Binding-site contacts:
Ligand atom O1B contacts residue ARG53 of chain 1.A at 3.0 Å (salt-bridge).
Ligand atom C2 contacts residue SER293 of chain 1.A at 3.4 Å.
Ligand atom N1 contacts residue LYS289 of chain 1.A at 3.7 Å.
Ligand atom C4 contacts residue GLY357 of chain 1.A at 3.7 Å.
Ligand atom O2B contacts residue ARG360 of chain 1.A at 2.9 Å (salt-bridge).
Ligand atom C6 contacts residue GLY357 of chain 1.A at 3.3 Å.
Ligand atom N1 contacts residue GLY357 of chain 1.A at 3.6 Å (h-bond).
Ligand atom N3 contacts residue ARG290 of chain 1.A at 3.7 Å.
Ligand atom O2G contacts residue ARG53 of chain 1.A at 3.2 Å (salt-bridge).
Ligand atom O3' contacts residue SER294 of chain 1.A at 4.0 Å.
Ligand atom C4 contacts residue SER293 of chain 1.A at 3.9 Å.
Ligand atom C4 contacts residue ARG290 of chain 1.A at 3.6 Å.
Ligand atom N6 contacts residue SER358 of chain 1.A at 3.4 Å (h-bond).
Ligand atom O1A contacts residue ARG360 of chain 1.A at 3.1 Å (salt-bridge).
Ligand atom N7 contacts residue GLY357 of chain 1.A at 3.8 Å.
Ligand atom C2 contacts residue ILE361 of chain 1.A at 3.8 Å (hydrophobic).
Ligand atom C5 contacts residue GLY357 of chain 1.A at 3.4 Å.
Ligand atom PB contacts residue ARG53 of chain 1.A at 3.9 Å.
Ligand atom O3A contacts residue ARG53 of chain 1.A at 3.8 Å.
Ligand atom C1' contacts residue ARG290 of chain 1.A at 3.7 Å.
Ligand atom O3' contacts residue SER293 of chain 1.A at 3.9 Å.
Ligand atom C2' contacts residue ARG360 of chain 1.A at 3.2 Å.
Ligand atom C5 contacts residue ARG290 of chain 1.A at 3.8 Å.
Ligand atom O1B contacts residue ASN382 of chain 1.A at 3.5 Å (h-bond).
Ligand atom N9 contacts residue ARG290 of chain 1.A at 3.9 Å.
Ligand atom O1A contacts residue ASN382 of chain 1.A at 2.9 Å (h-bond).
Ligand atom PA contacts residue ARG360 of chain 1.A at 3.9 Å.
Ligand atom C3' contacts residue ARG360 of chain 1.A at 3.4 Å.
Ligand atom O5' contacts residue ARG360 of chain 1.A at 3.5 Å (salt-bridge).
Ligand atom O3' contacts residue ARG290 of chain 1.A at 3.9 Å.
Ligand atom N7 contacts residue ARG290 of chain 1.A at 3.9 Å.
Ligand atom N3 contacts residue SER293 of chain 1.A at 2.9 Å (h-bond).
Ligand atom N6 contacts residue ARG290 of chain 1.A at 3.7 Å.
Ligand atom C2 contacts residue GLY357 of chain 1.A at 3.9 Å.
Ligand atom O4' contacts residue ARG290 of chain 1.A at 3.6 Å.
Ligand atom C1' contacts residue SER293 of chain 1.A at 3.9 Å.
Ligand atom N7 contacts residue ASP384 of chain 1.A at 3.9 Å.
Ligand atom N1 contacts residue SER358 of chain 1.A at 3.9 Å.
Ligand atom N6 contacts residue GLY357 of chain 1.A at 3.3 Å.
Ligand atom C6 contacts residue SER358 of chain 1.A at 3.7 Å.

The protein below binds the small molecule below.
Small molecule (SMILES): Nc1ncnc2c1ncn2[C@H]1C[C@H](O)[C@@H](CO[P](=O)(O)O[P](=O)(O)OP(=O)(O)O)O1

Sequence of chain 1.A:
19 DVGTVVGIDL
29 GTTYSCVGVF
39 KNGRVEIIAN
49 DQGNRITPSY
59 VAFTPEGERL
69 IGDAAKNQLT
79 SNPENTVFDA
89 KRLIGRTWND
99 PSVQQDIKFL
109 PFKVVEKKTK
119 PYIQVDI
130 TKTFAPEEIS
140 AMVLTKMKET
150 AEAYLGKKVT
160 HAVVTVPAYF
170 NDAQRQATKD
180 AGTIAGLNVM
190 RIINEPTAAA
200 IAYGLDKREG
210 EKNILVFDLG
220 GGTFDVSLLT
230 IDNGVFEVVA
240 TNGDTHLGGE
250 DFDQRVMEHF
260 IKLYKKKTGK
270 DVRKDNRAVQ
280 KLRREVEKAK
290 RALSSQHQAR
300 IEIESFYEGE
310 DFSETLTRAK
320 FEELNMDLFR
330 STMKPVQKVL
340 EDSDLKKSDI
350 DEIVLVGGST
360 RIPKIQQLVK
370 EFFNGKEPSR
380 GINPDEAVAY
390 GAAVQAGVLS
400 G